Sequence of chain 1.A:
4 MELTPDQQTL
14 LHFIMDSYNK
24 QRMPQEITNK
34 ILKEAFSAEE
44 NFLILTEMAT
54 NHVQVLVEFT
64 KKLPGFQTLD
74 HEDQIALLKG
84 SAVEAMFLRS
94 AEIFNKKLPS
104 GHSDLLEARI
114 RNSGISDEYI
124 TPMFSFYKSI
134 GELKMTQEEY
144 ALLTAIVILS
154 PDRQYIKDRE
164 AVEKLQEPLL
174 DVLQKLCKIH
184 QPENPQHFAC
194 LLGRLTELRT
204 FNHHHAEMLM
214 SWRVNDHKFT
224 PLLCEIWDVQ

Binding-site contacts:
Ligand atom C16 contacts residue ILE96 of chain 1.A at 3.2 Å (hydrophobic).
Ligand atom F26 contacts residue LEU109 of chain 1.A at 3.8 Å.
Ligand atom F26 contacts residue SER93 of chain 1.A at 3.7 Å.
Ligand atom N3 contacts residue TYR130 of chain 1.A at 2.8 Å (h-bond).
Ligand atom F25 contacts residue THR31 of chain 1.A at 3.8 Å.
Ligand atom O18 contacts residue SER93 of chain 1.A at 3.6 Å.
Ligand atom F26 contacts residue PHE97 of chain 1.A at 3.2 Å.
Ligand atom C20 contacts residue MET51 of chain 1.A at 3.7 Å (hydrophobic).
Ligand atom C8 contacts residue TYR130 of chain 1.A at 3.8 Å (hydrophobic).
Ligand atom C5 contacts residue SER93 of chain 1.A at 3.8 Å.
Ligand atom C17 contacts residue MET51 of chain 1.A at 3.8 Å (hydrophobic).
Ligand atom F25 contacts residue ILE30 of chain 1.A at 3.4 Å.
Ligand atom O28 contacts residue ARG92 of chain 1.A at 3.3 Å (salt-bridge).
Ligand atom CL32 contacts residue MET211 of chain 1.A at 3.8 Å.
Ligand atom C14 contacts residue MET51 of chain 1.A at 3.7 Å (hydrophobic).
Ligand atom C6 contacts residue ILE34 of chain 1.A at 3.6 Å (hydrophobic).
Ligand atom C8 contacts residue ILE113 of chain 1.A at 3.8 Å (hydrophobic).
Ligand atom C36 contacts residue SER116 of chain 1.A at 3.7 Å.
Ligand atom C23 contacts residue MET126 of chain 1.A at 3.6 Å (hydrophobic).
Ligand atom C30 contacts residue MET89 of chain 1.A at 3.6 Å (hydrophobic).
Ligand atom C35 contacts residue ILE47 of chain 1.A at 3.8 Å (hydrophobic).
Ligand atom C12 contacts residue ILE113 of chain 1.A at 3.6 Å (hydrophobic).
Ligand atom O19 contacts residue HIS55 of chain 1.A at 3.4 Å.
Ligand atom C8 contacts residue SER93 of chain 1.A at 3.6 Å.
Ligand atom C21 contacts residue MET51 of chain 1.A at 3.7 Å (hydrophobic).
Ligand atom C37 contacts residue ASN44 of chain 1.A at 3.7 Å.
Ligand atom F25 contacts residue ILE34 of chain 1.A at 3.5 Å.
Ligand atom C2 contacts residue TYR130 of chain 1.A at 3.6 Å (hydrophobic).
Ligand atom C37 contacts residue SER116 of chain 1.A at 3.7 Å.
Ligand atom C30 contacts residue PHE90 of chain 1.A at 3.6 Å (hydrophobic).
Ligand atom C30 contacts residue LEU48 of chain 1.A at 3.7 Å (hydrophobic).
Ligand atom C5 contacts residue TYR130 of chain 1.A at 3.8 Å (hydrophobic).
Ligand atom F25 contacts residue ILE96 of chain 1.A at 3.4 Å.
Ligand atom F26 contacts residue ILE96 of chain 1.A at 3.6 Å.
Ligand atom C17 contacts residue SER93 of chain 1.A at 3.7 Å.
Ligand atom F27 contacts residue ILE96 of chain 1.A at 3.7 Å.
Ligand atom O28 contacts residue ILE96 of chain 1.A at 3.5 Å.
Ligand atom N3 contacts residue SER93 of chain 1.A at 3.6 Å.
Ligand atom C15 contacts residue SER93 of chain 1.A at 3.5 Å.
Ligand atom F27 contacts residue SER93 of chain 1.A at 3.2 Å.

The protein below binds the small molecule below.
Small molecule (SMILES): O=C(O)c1ccc(OC[C@H](C2CCCCC2)n2c(-c3ccc(Cl)cc3)nc3cc(F)c(F)cc32)c(F)c1